Sequence of chain 1.B:
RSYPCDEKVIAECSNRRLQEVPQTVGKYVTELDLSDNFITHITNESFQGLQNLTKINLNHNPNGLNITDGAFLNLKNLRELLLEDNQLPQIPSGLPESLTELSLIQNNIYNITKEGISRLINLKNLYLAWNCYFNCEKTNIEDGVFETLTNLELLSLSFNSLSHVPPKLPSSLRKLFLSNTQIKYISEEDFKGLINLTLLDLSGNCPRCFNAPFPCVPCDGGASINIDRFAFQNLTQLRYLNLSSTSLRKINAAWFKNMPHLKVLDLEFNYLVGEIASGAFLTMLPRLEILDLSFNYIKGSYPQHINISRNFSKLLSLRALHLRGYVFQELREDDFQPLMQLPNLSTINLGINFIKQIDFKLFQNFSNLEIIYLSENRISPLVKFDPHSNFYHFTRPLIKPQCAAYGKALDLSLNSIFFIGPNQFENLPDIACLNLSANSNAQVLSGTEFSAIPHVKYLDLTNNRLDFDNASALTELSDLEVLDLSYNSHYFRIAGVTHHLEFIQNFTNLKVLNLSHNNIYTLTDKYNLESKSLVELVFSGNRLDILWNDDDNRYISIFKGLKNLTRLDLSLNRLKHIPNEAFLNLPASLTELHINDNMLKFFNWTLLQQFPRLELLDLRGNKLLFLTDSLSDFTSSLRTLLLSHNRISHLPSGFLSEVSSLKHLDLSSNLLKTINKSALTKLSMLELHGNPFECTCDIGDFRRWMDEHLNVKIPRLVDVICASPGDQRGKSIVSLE

A protein and the small-molecule ligand that binds it are described below.
Small molecule (SMILES): CC(=O)N[C@@H]1[C@@H](O)[C@H](O)[C@@H](CO)O[C@H]1O

Binding-site contacts:
Ligand atom O6 contacts residue LEU345 of chain 1.B at 3.4 Å (h-bond).
Ligand atom N2 contacts residue ASN373 of chain 1.B at 2.9 Å (h-bond).
Ligand atom C7 contacts residue ASN373 of chain 1.B at 3.9 Å.
Ligand atom O5 contacts residue LEU345 of chain 1.B at 3.9 Å.
Ligand atom O6 contacts residue SER346 of chain 1.B at 3.8 Å.
Ligand atom C4 contacts residue ASN373 of chain 1.B at 4.2 Å.
Ligand atom O5 contacts residue ASN373 of chain 1.B at 2.3 Å (h-bond).
Ligand atom C5 contacts residue ASN373 of chain 1.B at 3.6 Å.
Ligand atom O5 contacts residue SER346 of chain 1.B at 4.2 Å.
Ligand atom N2 contacts residue ARG348 of chain 1.B at 4.3 Å.
Ligand atom C6 contacts residue LEU345 of chain 1.B at 4.4 Å (hydrophobic).
Ligand atom C8 contacts residue ARG348 of chain 1.B at 4.2 Å.
Ligand atom C2 contacts residue ASN373 of chain 1.B at 2.5 Å.
Ligand atom C1 contacts residue SER346 of chain 1.B at 4.4 Å.
Ligand atom C1 contacts residue ASN373 of chain 1.B at 1.4 Å.
Ligand atom C3 contacts residue ASN373 of chain 1.B at 3.8 Å.
Ligand atom O7 contacts residue ASN373 of chain 1.B at 4.4 Å.